Sequence of chain 1.R:
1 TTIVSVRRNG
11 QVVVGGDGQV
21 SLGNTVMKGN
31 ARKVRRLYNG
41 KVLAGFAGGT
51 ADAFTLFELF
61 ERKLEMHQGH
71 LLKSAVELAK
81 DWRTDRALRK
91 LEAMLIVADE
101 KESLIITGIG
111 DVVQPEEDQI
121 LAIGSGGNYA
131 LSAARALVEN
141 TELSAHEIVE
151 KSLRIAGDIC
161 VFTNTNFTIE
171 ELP

Binding-site contacts:
Ligand atom O1 contacts residue GLY49 of chain 1.Q at 3.0 Å.
Ligand atom CD2 contacts residue MET27 of chain 1.Q at 3.6 Å (hydrophobic).
Ligand atom CD1 contacts residue MET27 of chain 1.Q at 3.5 Å (hydrophobic).
Ligand atom CG1 contacts residue THR50 of chain 1.Q at 4.0 Å.
Ligand atom CD2 contacts residue ASP111 of chain 1.R at 3.2 Å.
Ligand atom CD3 contacts residue SER21 of chain 1.Q at 3.5 Å.
Ligand atom O2 contacts residue VAL20 of chain 1.Q at 3.7 Å.
Ligand atom C1' contacts residue SER125 of chain 1.Q at 2.8 Å.
Ligand atom N3 contacts residue GLY49 of chain 1.Q at 3.3 Å (h-bond).
Ligand atom N3 contacts residue THR1 of chain 1.Q at 3.7 Å.
Ligand atom CA2 contacts residue GLY49 of chain 1.Q at 3.2 Å.
Ligand atom O2 contacts residue GLN19 of chain 1.Q at 3.9 Å.
Ligand atom O1' contacts residue SER125 of chain 1.Q at 4.0 Å.
Ligand atom C2' contacts residue THR1 of chain 1.Q at 2.6 Å.
Ligand atom CD6 contacts residue GLY49 of chain 1.Q at 3.8 Å.
Ligand atom C1 contacts residue GLY49 of chain 1.Q at 3.9 Å.
Ligand atom CA3 contacts residue THR1 of chain 1.Q at 2.4 Å.
Ligand atom CA1 contacts residue SER21 of chain 1.Q at 3.6 Å.
Ligand atom CD5 contacts residue VAL20 of chain 1.Q at 3.6 Å (hydrophobic).
Ligand atom S contacts residue THR1 of chain 1.Q at 2.8 Å (h-bond).
Ligand atom O1' contacts residue THR1 of chain 1.Q at 2.4 Å (h-bond).
Ligand atom C1' contacts residue THR1 of chain 1.Q at 3.1 Å.
Ligand atom CG1 contacts residue VAL20 of chain 1.Q at 3.9 Å (hydrophobic).
Ligand atom O1 contacts residue THR50 of chain 1.Q at 3.7 Å.
Ligand atom CS contacts residue GLY48 of chain 1.Q at 4.0 Å.
Ligand atom CB3 contacts residue THR1 of chain 1.Q at 2.7 Å.
Ligand atom C1 contacts residue SER21 of chain 1.Q at 3.6 Å.
Ligand atom CB2 contacts residue GLY49 of chain 1.Q at 3.9 Å.
Ligand atom CB1 contacts residue THR50 of chain 1.Q at 3.5 Å.
Ligand atom CD2 contacts residue THR50 of chain 1.Q at 3.9 Å.
Ligand atom N2 contacts residue SER21 of chain 1.Q at 2.8 Å (h-bond).
Ligand atom CA2 contacts residue SER21 of chain 1.Q at 3.8 Å.
Ligand atom CD6 contacts residue THR50 of chain 1.Q at 2.9 Å.
Ligand atom C2 contacts residue GLY49 of chain 1.Q at 4.0 Å.
Ligand atom O2 contacts residue SER21 of chain 1.Q at 3.0 Å (h-bond).
Ligand atom C2' contacts residue GLY48 of chain 1.Q at 3.3 Å.
Ligand atom CS contacts residue THR1 of chain 1.Q at 1.3 Å.
Ligand atom CD1 contacts residue LEU22 of chain 1.Q at 3.9 Å (hydrophobic).
Ligand atom C1' contacts residue GLY124 of chain 1.Q at 3.7 Å.
Ligand atom CG1 contacts residue MET27 of chain 1.Q at 3.7 Å (hydrophobic).

Sequence of chain 1.Q:
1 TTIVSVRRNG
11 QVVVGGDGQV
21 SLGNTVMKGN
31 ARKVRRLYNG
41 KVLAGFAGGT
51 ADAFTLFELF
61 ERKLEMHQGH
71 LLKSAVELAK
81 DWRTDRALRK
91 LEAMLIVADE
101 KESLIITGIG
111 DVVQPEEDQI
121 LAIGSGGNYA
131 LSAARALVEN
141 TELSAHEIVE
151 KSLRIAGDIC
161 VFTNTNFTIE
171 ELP

A protein and the small-molecule ligand that binds it are described below.
Small molecule (SMILES): CC(C)C[C@@H](C=CS(C)(=O)=O)NC(=O)[C@H](CC(C)C)NC(=O)[C@H](CC(C)C)NC(=O)Cc1cc(I)c(O)c([N+](=O)[O-])c1